Sequence of chain 1.A:
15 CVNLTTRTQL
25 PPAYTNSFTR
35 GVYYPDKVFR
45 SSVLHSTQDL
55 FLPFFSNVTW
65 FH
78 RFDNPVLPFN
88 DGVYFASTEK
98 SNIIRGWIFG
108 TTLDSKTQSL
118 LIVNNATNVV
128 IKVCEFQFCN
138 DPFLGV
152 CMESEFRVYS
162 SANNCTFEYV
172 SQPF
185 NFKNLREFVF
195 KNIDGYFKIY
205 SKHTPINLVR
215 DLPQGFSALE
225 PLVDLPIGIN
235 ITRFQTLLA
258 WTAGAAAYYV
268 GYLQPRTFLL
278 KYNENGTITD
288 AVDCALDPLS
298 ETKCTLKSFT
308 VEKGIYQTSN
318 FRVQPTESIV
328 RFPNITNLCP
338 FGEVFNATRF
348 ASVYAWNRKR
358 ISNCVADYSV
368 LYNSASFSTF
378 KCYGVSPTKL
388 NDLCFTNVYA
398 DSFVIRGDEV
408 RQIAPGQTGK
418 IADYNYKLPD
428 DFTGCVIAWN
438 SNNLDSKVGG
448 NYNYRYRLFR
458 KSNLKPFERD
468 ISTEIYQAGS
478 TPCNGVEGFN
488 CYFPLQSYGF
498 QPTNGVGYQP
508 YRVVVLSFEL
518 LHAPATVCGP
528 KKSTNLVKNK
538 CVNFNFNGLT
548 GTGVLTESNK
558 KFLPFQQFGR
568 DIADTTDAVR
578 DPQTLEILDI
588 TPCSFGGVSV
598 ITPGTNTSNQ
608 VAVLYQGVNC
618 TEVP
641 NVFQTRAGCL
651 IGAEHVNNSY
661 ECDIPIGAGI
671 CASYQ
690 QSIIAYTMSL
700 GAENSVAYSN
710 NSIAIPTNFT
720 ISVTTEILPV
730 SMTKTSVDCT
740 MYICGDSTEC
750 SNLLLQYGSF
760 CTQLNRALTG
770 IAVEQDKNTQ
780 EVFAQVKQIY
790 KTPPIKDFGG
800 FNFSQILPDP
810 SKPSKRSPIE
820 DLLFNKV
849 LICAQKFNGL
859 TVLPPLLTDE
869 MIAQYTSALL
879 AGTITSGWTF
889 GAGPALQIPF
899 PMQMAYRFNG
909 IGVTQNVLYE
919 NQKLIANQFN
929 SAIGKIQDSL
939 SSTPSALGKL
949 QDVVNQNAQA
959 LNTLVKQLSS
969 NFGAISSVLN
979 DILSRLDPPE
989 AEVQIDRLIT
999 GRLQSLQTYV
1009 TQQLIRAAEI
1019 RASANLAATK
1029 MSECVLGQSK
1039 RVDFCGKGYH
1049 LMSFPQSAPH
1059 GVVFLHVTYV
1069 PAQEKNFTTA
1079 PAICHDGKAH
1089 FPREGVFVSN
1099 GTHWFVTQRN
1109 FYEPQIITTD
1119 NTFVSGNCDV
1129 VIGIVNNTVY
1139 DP

Binding-site contacts:
Ligand atom C7 contacts residue LEU922 of chain 1.A at 4.1 Å (hydrophobic).
Ligand atom C1 contacts residue ASN717 of chain 1.A at 1.4 Å.
Ligand atom O6 contacts residue PHE718 of chain 1.A at 4.3 Å.
Ligand atom C3 contacts residue ASN717 of chain 1.A at 3.8 Å.
Ligand atom O5 contacts residue ASN717 of chain 1.A at 2.4 Å (h-bond).
Ligand atom C4 contacts residue ASN717 of chain 1.A at 4.2 Å.
Ligand atom O7 contacts residue GLN1071 of chain 1.A at 3.4 Å (h-bond).
Ligand atom C5 contacts residue LEU922 of chain 1.A at 3.9 Å (hydrophobic).
Ligand atom C7 contacts residue ASN717 of chain 1.A at 3.2 Å.
Ligand atom O7 contacts residue LEU922 of chain 1.A at 3.4 Å.
Ligand atom C8 contacts residue ASN717 of chain 1.A at 4.4 Å.
Ligand atom O6 contacts residue THR719 of chain 1.A at 4.1 Å.
Ligand atom C1 contacts residue LEU922 of chain 1.A at 4.2 Å (hydrophobic).
Ligand atom C5 contacts residue ASN717 of chain 1.A at 3.7 Å.
Ligand atom C4 contacts residue LEU922 of chain 1.A at 4.4 Å (hydrophobic).
Ligand atom O6 contacts residue GLN926 of chain 1.A at 2.9 Å (h-bond).
Ligand atom O5 contacts residue GLN926 of chain 1.A at 4.4 Å.
Ligand atom C5 contacts residue GLN926 of chain 1.A at 4.2 Å.
Ligand atom O4 contacts residue LEU922 of chain 1.A at 4.0 Å.
Ligand atom C3 contacts residue LEU922 of chain 1.A at 4.4 Å (hydrophobic).
Ligand atom O7 contacts residue ASN717 of chain 1.A at 3.1 Å (h-bond).
Ligand atom C2 contacts residue ASN717 of chain 1.A at 2.4 Å.
Ligand atom C6 contacts residue GLN926 of chain 1.A at 4.0 Å.
Ligand atom N2 contacts residue ASN717 of chain 1.A at 2.9 Å (h-bond).
Ligand atom C8 contacts residue LEU922 of chain 1.A at 4.4 Å (hydrophobic).

A small-molecule ligand and the protein it binds are described below.
Small molecule (SMILES): CC(=O)N[C@H]1[C@H](O[C@H]2[C@H](O)[C@@H](NC(C)=O)CO[C@@H]2CO)O[C@H](CO)[C@@H](O)[C@@H]1O